Binding-site contacts:
Ligand atom O3 contacts residue ASP66 of chain 51.G at 3.8 Å.
Ligand atom O5 contacts residue ASN67 of chain 51.E at 2.4 Å (h-bond).
Ligand atom N2 contacts residue GLN65 of chain 51.G at 4.4 Å.
Ligand atom C7 contacts residue ASN67 of chain 51.E at 3.6 Å.
Ligand atom C1 contacts residue ASN67 of chain 51.E at 1.4 Å.
Ligand atom C8 contacts residue ASN67 of chain 51.E at 3.6 Å.
Ligand atom O7 contacts residue ASN67 of chain 51.E at 4.1 Å.
Ligand atom O4 contacts residue ASP66 of chain 51.G at 4.2 Å.
Ligand atom C4 contacts residue ASP66 of chain 51.G at 3.8 Å.
Ligand atom O5 contacts residue TYR60 of chain 51.G at 3.5 Å.
Ligand atom O7 contacts residue ARG89 of chain 51.E at 4.0 Å.
Ligand atom O6 contacts residue ASP66 of chain 51.G at 2.8 Å (salt-bridge).
Ligand atom C2 contacts residue GLN65 of chain 51.G at 3.4 Å.
Ligand atom C6 contacts residue TYR60 of chain 51.G at 3.8 Å (hydrophobic).
Ligand atom C3 contacts residue ASN67 of chain 51.E at 3.8 Å.
Ligand atom O5 contacts residue GLN65 of chain 51.G at 3.9 Å.
Ligand atom O7 contacts residue MET118 of chain 51.E at 3.9 Å.
Ligand atom C1 contacts residue GLN65 of chain 51.G at 3.7 Å.
Ligand atom C2 contacts residue ASN67 of chain 51.E at 2.5 Å.
Ligand atom C5 contacts residue TYR60 of chain 51.G at 4.2 Å (hydrophobic).
Ligand atom N2 contacts residue ASN67 of chain 51.E at 3.1 Å (h-bond).
Ligand atom C3 contacts residue ASP66 of chain 51.G at 4.3 Å.
Ligand atom O3 contacts residue GLN65 of chain 51.G at 3.2 Å.
Ligand atom O3 contacts residue ASN67 of chain 51.E at 4.4 Å.
Ligand atom C8 contacts residue GLN65 of chain 51.G at 3.5 Å.
Ligand atom C3 contacts residue GLN65 of chain 51.G at 4.1 Å.
Ligand atom C5 contacts residue ASN67 of chain 51.E at 3.6 Å.
Ligand atom O6 contacts residue GLN65 of chain 51.G at 4.2 Å.
Ligand atom C6 contacts residue ASP66 of chain 51.G at 4.2 Å.
Ligand atom C4 contacts residue ASN67 of chain 51.E at 4.2 Å.
Ligand atom C6 contacts residue GLN65 of chain 51.G at 4.1 Å.

This protein binds this small molecule.
Small molecule (SMILES): CC(=O)N[C@@H]1[C@@H](O)[C@H](O)[C@@H](CO)O[C@H]1O

Sequence of chain 51.G:
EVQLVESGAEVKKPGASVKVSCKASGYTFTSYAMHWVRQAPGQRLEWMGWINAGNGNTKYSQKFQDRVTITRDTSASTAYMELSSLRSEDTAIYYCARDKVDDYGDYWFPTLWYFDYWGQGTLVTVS

Sequence of chain 51.E:
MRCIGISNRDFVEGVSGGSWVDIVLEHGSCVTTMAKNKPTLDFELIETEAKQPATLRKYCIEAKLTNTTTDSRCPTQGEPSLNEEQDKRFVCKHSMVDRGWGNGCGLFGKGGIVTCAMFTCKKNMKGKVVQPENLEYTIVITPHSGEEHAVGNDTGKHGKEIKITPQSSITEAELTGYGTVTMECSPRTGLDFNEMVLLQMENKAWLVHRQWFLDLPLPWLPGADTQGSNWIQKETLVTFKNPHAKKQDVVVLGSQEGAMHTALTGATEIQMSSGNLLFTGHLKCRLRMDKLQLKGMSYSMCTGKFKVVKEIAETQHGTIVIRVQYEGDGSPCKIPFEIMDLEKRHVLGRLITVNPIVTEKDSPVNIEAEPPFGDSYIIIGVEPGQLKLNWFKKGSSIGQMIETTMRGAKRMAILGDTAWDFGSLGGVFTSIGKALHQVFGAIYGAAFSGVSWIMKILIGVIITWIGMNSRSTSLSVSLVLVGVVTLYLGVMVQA